Sequence of chain 1.B:
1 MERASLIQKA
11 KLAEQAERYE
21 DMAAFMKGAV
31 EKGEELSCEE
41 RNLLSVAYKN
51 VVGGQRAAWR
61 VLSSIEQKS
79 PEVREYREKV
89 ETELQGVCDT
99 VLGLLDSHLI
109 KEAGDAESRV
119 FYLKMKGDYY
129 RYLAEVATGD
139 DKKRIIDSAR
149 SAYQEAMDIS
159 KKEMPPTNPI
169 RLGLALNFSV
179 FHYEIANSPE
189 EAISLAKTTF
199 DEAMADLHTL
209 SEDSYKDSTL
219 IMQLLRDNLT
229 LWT

Binding-site contacts:
Ligand atom O3P contacts residue LYS49 of chain 1.B at 2.6 Å (salt-bridge).
Ligand atom O2P contacts residue TYR130 of chain 1.B at 2.6 Å (h-bond).
Ligand atom O contacts residue ASN226 of chain 1.B at 2.9 Å (h-bond).
Ligand atom CB contacts residue LEU174 of chain 1.B at 3.5 Å (hydrophobic).
Ligand atom NE contacts residue ARG60 of chain 1.B at 3.7 Å.
Ligand atom O1P contacts residue ARG56 of chain 1.B at 3.1 Å (salt-bridge).
Ligand atom CA contacts residue ASN226 of chain 1.B at 3.7 Å.
Ligand atom O contacts residue VAL178 of chain 1.B at 3.2 Å.
Ligand atom OG contacts residue GLU182 of chain 1.B at 3.4 Å (salt-bridge).
Ligand atom O contacts residue LEU174 of chain 1.B at 3.7 Å.
Ligand atom OH contacts residue ASP215 of chain 1.B at 3.1 Å (salt-bridge).
Ligand atom CB contacts residue TRP230 of chain 1.B at 3.4 Å (hydrophobic).
Ligand atom CD2 contacts residue ASN226 of chain 1.B at 3.4 Å.
Ligand atom O contacts residue LYS122 of chain 1.B at 2.7 Å (salt-bridge).
Ligand atom O3P contacts residue ARG56 of chain 1.B at 2.8 Å (salt-bridge).
Ligand atom CG contacts residue ILE219 of chain 1.B at 3.8 Å (hydrophobic).
Ligand atom CB contacts residue ASN175 of chain 1.B at 3.5 Å.
Ligand atom OG contacts residue VAL178 of chain 1.B at 3.5 Å.
Ligand atom NE2 contacts residue ASP225 of chain 1.B at 3.7 Å.
Ligand atom CA contacts residue ASN226 of chain 1.B at 3.3 Å.
Ligand atom CD2 contacts residue ASP225 of chain 1.B at 3.5 Å.
Ligand atom CA contacts residue ASN175 of chain 1.B at 3.8 Å.
Ligand atom CD2 contacts residue ILE219 of chain 1.B at 3.7 Å (hydrophobic).
Ligand atom O contacts residue LYS49 of chain 1.B at 3.4 Å (salt-bridge).
Ligand atom O contacts residue ASN175 of chain 1.B at 3.0 Å (h-bond).
Ligand atom C contacts residue LEU174 of chain 1.B at 3.6 Å (hydrophobic).
Ligand atom O contacts residue LYS49 of chain 1.B at 2.8 Å.
Ligand atom CA contacts residue GLU182 of chain 1.B at 3.6 Å.
Ligand atom N contacts residue ASN226 of chain 1.B at 2.7 Å (h-bond).
Ligand atom C contacts residue ASN226 of chain 1.B at 3.5 Å.
Ligand atom O2P contacts residue LYS49 of chain 1.B at 3.7 Å.
Ligand atom CA contacts residue LEU174 of chain 1.B at 3.8 Å (hydrophobic).
Ligand atom N contacts residue LEU174 of chain 1.B at 3.4 Å.
Ligand atom P contacts residue ARG56 of chain 1.B at 3.5 Å.
Ligand atom O2P contacts residue ARG129 of chain 1.B at 2.8 Å (salt-bridge).
Ligand atom CA contacts residue ASN175 of chain 1.B at 3.4 Å.
Ligand atom C contacts residue ASN175 of chain 1.B at 3.5 Å.
Ligand atom N contacts residue ASN175 of chain 1.B at 2.7 Å (h-bond).
Ligand atom CB contacts residue ASN226 of chain 1.B at 3.0 Å.
Ligand atom O1P contacts residue ARG129 of chain 1.B at 3.0 Å (salt-bridge).

A protein and the small-molecule ligand that binds it are described below.
Small molecule (SMILES): C[C@H](NC(=O)CN)C(=O)N[C@@H](CCCN=C(N)N)C(=O)N[C@@H](CO)C(=O)N[C@@H](CC1=NC=NC1)C(=O)N[C@@H](COP(=O)(O)O)C(=O)N[C@@H](Cc1ccc(O)cc1)C(=O)N1CCC[C@H]1C(=O)N[C@@H](C)C=O